Binding-site contacts:
Ligand atom C18 contacts residue ILE932 of chain 1.A at 3.7 Å (hydrophobic).
Ligand atom C12 contacts residue ASP933 of chain 1.A at 3.7 Å.
Ligand atom C8 contacts residue MET800 of chain 1.A at 3.8 Å (hydrophobic).
Ligand atom C2 contacts residue GLU849 of chain 1.A at 3.6 Å.
Ligand atom C12 contacts residue ASP810 of chain 1.A at 3.3 Å.
Ligand atom N3 contacts residue ASP810 of chain 1.A at 2.8 Å (salt-bridge).
Ligand atom C contacts residue GLU849 of chain 1.A at 3.6 Å.
Ligand atom C11 contacts residue LYS802 of chain 1.A at 3.3 Å.
Ligand atom C12 contacts residue LYS802 of chain 1.A at 3.5 Å.
Ligand atom C15 contacts residue ILE932 of chain 1.A at 3.6 Å (hydrophobic).
Ligand atom C7 contacts residue ILE932 of chain 1.A at 3.7 Å (hydrophobic).
Ligand atom C22 contacts residue SER774 of chain 1.A at 3.3 Å.
Ligand atom C15 contacts residue TYR836 of chain 1.A at 3.3 Å (hydrophobic).
Ligand atom C9 contacts residue MET800 of chain 1.A at 3.7 Å (hydrophobic).
Ligand atom C15 contacts residue ASP933 of chain 1.A at 3.5 Å.
Ligand atom C13 contacts residue ASP933 of chain 1.A at 3.4 Å.
Ligand atom C16 contacts residue ILE848 of chain 1.A at 3.7 Å (hydrophobic).
Ligand atom C contacts residue ILE848 of chain 1.A at 3.6 Å (hydrophobic).
Ligand atom C13 contacts residue ILE848 of chain 1.A at 3.6 Å (hydrophobic).
Ligand atom C19 contacts residue THR856 of chain 1.A at 3.7 Å.
Ligand atom C14 contacts residue TYR836 of chain 1.A at 3.1 Å (hydrophobic).
Ligand atom O contacts residue TRP850 of chain 1.A at 3.8 Å.
Ligand atom C16 contacts residue ASP933 of chain 1.A at 3.5 Å.
Ligand atom C11 contacts residue ASP933 of chain 1.A at 3.6 Å.
Ligand atom C22 contacts residue PRO778 of chain 1.A at 3.6 Å (hydrophobic).
Ligand atom C14 contacts residue ASP933 of chain 1.A at 3.4 Å.
Ligand atom N1 contacts residue ILE932 of chain 1.A at 3.6 Å.
Ligand atom N3 contacts residue ASP933 of chain 1.A at 3.4 Å (salt-bridge).
Ligand atom C13 contacts residue ASP810 of chain 1.A at 3.4 Å.
Ligand atom O1 contacts residue TRP850 of chain 1.A at 3.5 Å.
Ligand atom C22 contacts residue MET772 of chain 1.A at 3.8 Å (hydrophobic).
Ligand atom C4 contacts residue TRP850 of chain 1.A at 3.7 Å (hydrophobic).
Ligand atom N3 contacts residue ILE848 of chain 1.A at 3.7 Å.
Ligand atom N2 contacts residue ILE932 of chain 1.A at 3.7 Å.
Ligand atom C3 contacts residue VAL851 of chain 1.A at 3.8 Å (hydrophobic).
Ligand atom C3 contacts residue SER854 of chain 1.A at 3.4 Å.
Ligand atom C3 contacts residue MET922 of chain 1.A at 3.7 Å (hydrophobic).
Ligand atom N contacts residue ILE932 of chain 1.A at 3.7 Å.
Ligand atom C5 contacts residue ILE932 of chain 1.A at 3.7 Å (hydrophobic).
Ligand atom O contacts residue VAL851 of chain 1.A at 2.9 Å (h-bond).

Sequence of chain 1.A:
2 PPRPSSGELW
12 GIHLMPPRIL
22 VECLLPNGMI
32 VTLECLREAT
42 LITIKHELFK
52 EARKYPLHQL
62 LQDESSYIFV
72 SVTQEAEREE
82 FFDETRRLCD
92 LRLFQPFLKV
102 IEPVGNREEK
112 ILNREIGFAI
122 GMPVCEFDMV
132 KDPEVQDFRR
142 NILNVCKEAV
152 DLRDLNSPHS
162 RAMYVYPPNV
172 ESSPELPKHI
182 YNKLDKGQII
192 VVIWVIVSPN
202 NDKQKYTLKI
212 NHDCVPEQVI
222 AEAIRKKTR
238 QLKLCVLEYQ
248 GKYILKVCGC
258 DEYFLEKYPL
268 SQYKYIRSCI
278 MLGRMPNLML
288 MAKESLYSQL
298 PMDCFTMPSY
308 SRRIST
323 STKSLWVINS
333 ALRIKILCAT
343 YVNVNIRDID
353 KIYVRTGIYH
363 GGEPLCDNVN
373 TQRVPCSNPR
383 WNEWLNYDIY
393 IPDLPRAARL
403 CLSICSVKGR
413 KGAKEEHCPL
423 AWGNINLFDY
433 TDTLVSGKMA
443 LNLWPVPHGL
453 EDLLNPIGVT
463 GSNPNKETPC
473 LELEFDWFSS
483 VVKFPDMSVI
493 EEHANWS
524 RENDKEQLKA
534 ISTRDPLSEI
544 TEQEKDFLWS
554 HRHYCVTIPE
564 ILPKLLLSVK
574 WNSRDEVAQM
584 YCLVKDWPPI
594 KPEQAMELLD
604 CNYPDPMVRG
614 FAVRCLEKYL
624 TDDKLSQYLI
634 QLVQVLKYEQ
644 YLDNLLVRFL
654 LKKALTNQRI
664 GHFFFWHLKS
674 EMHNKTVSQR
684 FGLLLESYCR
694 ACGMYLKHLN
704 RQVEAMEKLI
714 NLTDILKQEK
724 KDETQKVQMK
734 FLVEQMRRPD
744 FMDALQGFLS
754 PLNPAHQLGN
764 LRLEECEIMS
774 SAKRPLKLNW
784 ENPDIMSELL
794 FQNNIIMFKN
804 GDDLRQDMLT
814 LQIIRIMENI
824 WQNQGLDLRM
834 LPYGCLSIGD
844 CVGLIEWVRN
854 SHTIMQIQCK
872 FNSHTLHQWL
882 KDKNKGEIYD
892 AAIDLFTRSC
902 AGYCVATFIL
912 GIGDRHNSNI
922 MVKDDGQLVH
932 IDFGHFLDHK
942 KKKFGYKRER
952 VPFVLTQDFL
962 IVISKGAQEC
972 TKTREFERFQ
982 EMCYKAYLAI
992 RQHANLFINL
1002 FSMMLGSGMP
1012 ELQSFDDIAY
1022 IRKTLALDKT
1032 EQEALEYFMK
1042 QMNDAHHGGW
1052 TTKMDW

The small molecule below binds the protein below.
Small molecule (SMILES): C[C@@H]1COCCN1c1cc(C2(S(=O)(=O)C3CC3)CC2)nc(-c2cccc3[nH]ccc23)n1